Binding-site contacts:
Ligand atom O5 contacts residue THR385 of chain 1.D at 4.4 Å.
Ligand atom O3 contacts residue ARG158 of chain 1.D at 3.1 Å (salt-bridge).
Ligand atom N2 contacts residue ASN378 of chain 1.D at 2.9 Å (h-bond).
Ligand atom C6 contacts residue SER97 of chain 1.E at 4.1 Å.
Ligand atom O6 contacts residue SER97 of chain 1.E at 2.9 Å (h-bond).
Ligand atom C7 contacts residue ASN378 of chain 1.D at 3.3 Å.
Ligand atom O7 contacts residue THR385 of chain 1.D at 3.5 Å (h-bond).
Ligand atom O7 contacts residue ASN378 of chain 1.D at 3.5 Å (h-bond).
Ligand atom C4 contacts residue ASN378 of chain 1.D at 4.2 Å.
Ligand atom O2 contacts residue ARG158 of chain 1.D at 4.2 Å.
Ligand atom C8 contacts residue ASN378 of chain 1.D at 3.6 Å.
Ligand atom O6 contacts residue GLU187 of chain 1.D at 4.2 Å.
Ligand atom C2 contacts residue THR385 of chain 1.D at 4.4 Å.
Ligand atom C2 contacts residue ASN378 of chain 1.D at 2.5 Å.
Ligand atom C1 contacts residue ASN378 of chain 1.D at 1.4 Å.
Ligand atom C7 contacts residue THR385 of chain 1.D at 4.5 Å.
Ligand atom O3 contacts residue ARG158 of chain 1.D at 4.3 Å.
Ligand atom O5 contacts residue ASN378 of chain 1.D at 2.4 Å (h-bond).
Ligand atom C1 contacts residue THR385 of chain 1.D at 4.4 Å.
Ligand atom C5 contacts residue ASN378 of chain 1.D at 3.7 Å.
Ligand atom C2 contacts residue ARG158 of chain 1.D at 3.5 Å.
Ligand atom C3 contacts residue ARG158 of chain 1.D at 3.8 Å.
Ligand atom O6 contacts residue SER154 of chain 1.D at 4.4 Å.
Ligand atom C8 contacts residue THR385 of chain 1.D at 4.4 Å.
Ligand atom C8 contacts residue LYS379 of chain 1.D at 4.1 Å.
Ligand atom C3 contacts residue ASN378 of chain 1.D at 3.8 Å.

This protein binds this small molecule.
Small molecule (SMILES): CC(=O)N[C@H]1[C@H](O[C@H]2[C@H](O)[C@@H](NC(C)=O)CO[C@@H]2CO)O[C@H](CO)[C@@H](O[C@@H]2O[C@H](CO)[C@@H](O)[C@H](O)[C@@H]2O)[C@@H]1O

Sequence of chain 1.E:
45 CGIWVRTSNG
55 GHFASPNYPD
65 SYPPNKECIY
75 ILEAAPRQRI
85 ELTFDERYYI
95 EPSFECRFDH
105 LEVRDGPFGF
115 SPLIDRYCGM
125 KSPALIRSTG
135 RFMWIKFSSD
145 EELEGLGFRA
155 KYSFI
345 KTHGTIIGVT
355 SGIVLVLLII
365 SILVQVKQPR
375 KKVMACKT

Sequence of chain 1.D:
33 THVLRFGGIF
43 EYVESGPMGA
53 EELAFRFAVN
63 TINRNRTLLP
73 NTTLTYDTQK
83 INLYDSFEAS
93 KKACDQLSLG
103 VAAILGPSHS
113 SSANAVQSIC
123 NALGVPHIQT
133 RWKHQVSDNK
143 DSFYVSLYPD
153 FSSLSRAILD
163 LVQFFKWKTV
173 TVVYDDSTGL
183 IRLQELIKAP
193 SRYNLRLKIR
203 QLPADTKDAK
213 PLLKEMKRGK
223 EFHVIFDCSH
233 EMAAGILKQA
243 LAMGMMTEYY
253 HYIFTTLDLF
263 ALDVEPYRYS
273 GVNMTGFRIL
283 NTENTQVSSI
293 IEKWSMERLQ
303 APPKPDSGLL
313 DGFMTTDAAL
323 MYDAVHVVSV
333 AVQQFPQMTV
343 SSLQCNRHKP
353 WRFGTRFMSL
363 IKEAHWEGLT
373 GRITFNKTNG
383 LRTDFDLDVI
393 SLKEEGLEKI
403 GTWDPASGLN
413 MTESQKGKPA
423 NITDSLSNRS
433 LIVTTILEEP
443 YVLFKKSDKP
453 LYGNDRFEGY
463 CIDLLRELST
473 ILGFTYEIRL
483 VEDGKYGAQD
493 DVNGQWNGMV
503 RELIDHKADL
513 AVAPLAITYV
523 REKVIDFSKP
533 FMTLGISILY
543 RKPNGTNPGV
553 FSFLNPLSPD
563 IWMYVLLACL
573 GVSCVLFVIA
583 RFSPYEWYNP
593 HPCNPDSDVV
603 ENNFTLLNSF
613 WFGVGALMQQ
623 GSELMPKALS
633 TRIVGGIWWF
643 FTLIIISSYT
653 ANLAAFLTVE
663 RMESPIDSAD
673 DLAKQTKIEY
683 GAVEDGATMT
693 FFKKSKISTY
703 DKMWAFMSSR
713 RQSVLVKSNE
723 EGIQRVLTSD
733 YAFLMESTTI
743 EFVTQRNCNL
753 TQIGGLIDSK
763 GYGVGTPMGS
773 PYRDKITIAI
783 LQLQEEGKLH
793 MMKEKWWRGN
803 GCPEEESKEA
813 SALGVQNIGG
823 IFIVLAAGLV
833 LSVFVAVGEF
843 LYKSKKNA